Binding-site contacts:
Ligand atom C19 contacts residue VAL23 of chain 1.A at 3.6 Å (hydrophobic).
Ligand atom C5 contacts residue LEU137 of chain 1.A at 3.6 Å (hydrophobic).
Ligand atom C4 contacts residue LEU137 of chain 1.A at 3.5 Å (hydrophobic).
Ligand atom C16 contacts residue TYR86 of chain 1.A at 3.8 Å (hydrophobic).
Ligand atom N9 contacts residue VAL23 of chain 1.A at 3.9 Å.
Ligand atom N3 contacts residue LEU137 of chain 1.A at 3.6 Å.
Ligand atom C22 contacts residue GLU91 of chain 1.A at 3.2 Å.
Ligand atom C10 contacts residue CYS87 of chain 1.A at 4.0 Å (hydrophobic).
Ligand atom C15 contacts residue CYS87 of chain 1.A at 3.7 Å (hydrophobic).
Ligand atom N1 contacts residue CYS87 of chain 1.A at 3.2 Å (h-bond).
Ligand atom C20 contacts residue VAL23 of chain 1.A at 3.7 Å (hydrophobic).
Ligand atom C8 contacts residue VAL23 of chain 1.A at 3.8 Å (hydrophobic).
Ligand atom C15 contacts residue GLY90 of chain 1.A at 4.0 Å.
Ligand atom C20 contacts residue LEU15 of chain 1.A at 3.6 Å (hydrophobic).
Ligand atom C6 contacts residue CYS87 of chain 1.A at 3.9 Å (hydrophobic).
Ligand atom C21 contacts residue GLY16 of chain 1.A at 4.0 Å.
Ligand atom N1 contacts residue LEU137 of chain 1.A at 3.8 Å.
Ligand atom C21 contacts residue LEU15 of chain 1.A at 4.0 Å (hydrophobic).
Ligand atom C19 contacts residue LEU15 of chain 1.A at 3.5 Å (hydrophobic).
Ligand atom C12 contacts residue LEU15 of chain 1.A at 3.6 Å (hydrophobic).
Ligand atom C2 contacts residue ALA36 of chain 1.A at 3.6 Å (hydrophobic).
Ligand atom C6 contacts residue LEU137 of chain 1.A at 3.8 Å (hydrophobic).
Ligand atom C2 contacts residue LEU137 of chain 1.A at 3.7 Å (hydrophobic).
Ligand atom C2 contacts residue GLU85 of chain 1.A at 3.0 Å.
Ligand atom N3 contacts residue ALA36 of chain 1.A at 4.0 Å.
Ligand atom N1 contacts residue GLU85 of chain 1.A at 3.2 Å (salt-bridge).
Ligand atom C16 contacts residue CYS87 of chain 1.A at 3.0 Å (hydrophobic).
Ligand atom C17 contacts residue GLU91 of chain 1.A at 3.9 Å.
Ligand atom C20 contacts residue GLY16 of chain 1.A at 3.6 Å.
Ligand atom C11 contacts residue CYS87 of chain 1.A at 3.9 Å (hydrophobic).
Ligand atom O6 contacts residue TYR86 of chain 1.A at 3.9 Å.
Ligand atom C10 contacts residue LEU15 of chain 1.A at 3.9 Å (hydrophobic).
Ligand atom C15 contacts residue SER88 of chain 1.A at 3.7 Å.
Ligand atom O6 contacts residue CYS87 of chain 1.A at 3.2 Å (h-bond).
Ligand atom O24 contacts residue LEU84 of chain 1.A at 3.7 Å.
Ligand atom C13 contacts residue LEU15 of chain 1.A at 3.8 Å (hydrophobic).
Ligand atom N1 contacts residue TYR86 of chain 1.A at 3.8 Å.
Ligand atom C11 contacts residue LEU15 of chain 1.A at 3.7 Å (hydrophobic).
Ligand atom N1 contacts residue ALA36 of chain 1.A at 3.7 Å.
Ligand atom O24 contacts residue SER147 of chain 1.A at 3.6 Å.

This protein binds this small molecule.
Small molecule (SMILES): OCCNc1ncnc2oc(-c3ccccc3)c(-c3ccccc3)c12

Sequence of chain 1.A:
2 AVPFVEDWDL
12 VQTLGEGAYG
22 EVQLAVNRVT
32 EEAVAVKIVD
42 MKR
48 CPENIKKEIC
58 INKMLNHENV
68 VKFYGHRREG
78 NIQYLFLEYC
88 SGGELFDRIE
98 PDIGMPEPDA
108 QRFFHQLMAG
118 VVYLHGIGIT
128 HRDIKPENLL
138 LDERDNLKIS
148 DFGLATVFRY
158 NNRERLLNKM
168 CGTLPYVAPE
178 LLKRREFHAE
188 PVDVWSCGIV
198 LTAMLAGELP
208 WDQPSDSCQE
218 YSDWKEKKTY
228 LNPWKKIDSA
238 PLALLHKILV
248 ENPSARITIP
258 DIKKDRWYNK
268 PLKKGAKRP